The protein below binds the small molecule below.
Small molecule (SMILES): CC(C)n1ncc2cnc(Nc3cc([C@@H]4CCNC4)nc(N4CCC(F)(F)C4)n3)cc21

Binding-site contacts:
Ligand atom N20 contacts residue LEU24 of chain 1.B at 3.6 Å.
Ligand atom N8 contacts residue CYS95 of chain 1.B at 3.0 Å (h-bond).
Ligand atom C10 contacts residue GLU93 of chain 1.B at 3.9 Å.
Ligand atom N19 contacts residue LEU24 of chain 1.B at 3.6 Å.
Ligand atom C9 contacts residue GLU93 of chain 1.B at 3.1 Å.
Ligand atom C18 contacts residue LEU24 of chain 1.B at 3.8 Å (hydrophobic).
Ligand atom C14 contacts residue LEU24 of chain 1.B at 3.9 Å (hydrophobic).
Ligand atom C31 contacts residue ALA97 of chain 1.B at 3.8 Å (hydrophobic).
Ligand atom N13 contacts residue CYS95 of chain 1.B at 2.9 Å (h-bond).
Ligand atom C15 contacts residue CYS95 of chain 1.B at 3.4 Å (hydrophobic).
Ligand atom C9 contacts residue ALA45 of chain 1.B at 3.7 Å (hydrophobic).
Ligand atom C11 contacts residue VAL76 of chain 1.B at 3.9 Å (hydrophobic).
Ligand atom C9 contacts residue LEU145 of chain 1.B at 3.6 Å (hydrophobic).
Ligand atom N13 contacts residue PHE94 of chain 1.B at 3.7 Å.
Ligand atom C5 contacts residue LEU145 of chain 1.B at 3.6 Å (hydrophobic).
Ligand atom C31 contacts residue ASP102 of chain 1.B at 3.6 Å.
Ligand atom C9 contacts residue CYS95 of chain 1.B at 3.5 Å (hydrophobic).
Ligand atom C27 contacts residue GLY98 of chain 1.B at 4.0 Å.
Ligand atom F26 contacts residue VAL32 of chain 1.B at 3.5 Å.
Ligand atom N8 contacts residue PHE94 of chain 1.B at 3.9 Å.
Ligand atom F25 contacts residue TYR29 of chain 1.B at 3.6 Å.
Ligand atom N12 contacts residue MET92 of chain 1.B at 3.6 Å.
Ligand atom C11 contacts residue LEU145 of chain 1.B at 4.0 Å (hydrophobic).
Ligand atom C27 contacts residue GLY96 of chain 1.B at 3.7 Å.
Ligand atom F26 contacts residue GLY25 of chain 1.B at 3.2 Å.
Ligand atom C9 contacts residue PHE94 of chain 1.B at 4.0 Å (hydrophobic).
Ligand atom N8 contacts residue LEU145 of chain 1.B at 3.9 Å.
Ligand atom C7 contacts residue CYS95 of chain 1.B at 3.7 Å (hydrophobic).
Ligand atom C11 contacts residue MET92 of chain 1.B at 3.7 Å (hydrophobic).
Ligand atom F26 contacts residue LEU24 of chain 1.B at 3.4 Å.
Ligand atom C31 contacts residue GLY98 of chain 1.B at 3.9 Å.
Ligand atom C21 contacts residue LEU24 of chain 1.B at 3.8 Å (hydrophobic).
Ligand atom C14 contacts residue CYS95 of chain 1.B at 3.6 Å (hydrophobic).
Ligand atom C6 contacts residue LEU145 of chain 1.B at 3.9 Å (hydrophobic).
Ligand atom C16 contacts residue GLY98 of chain 1.B at 3.8 Å.
Ligand atom C15 contacts residue GLY98 of chain 1.B at 3.5 Å.
Ligand atom C10 contacts residue LEU145 of chain 1.B at 3.5 Å (hydrophobic).
Ligand atom N8 contacts residue GLU93 of chain 1.B at 3.9 Å.
Ligand atom C10 contacts residue ALA45 of chain 1.B at 3.8 Å (hydrophobic).
Ligand atom F25 contacts residue VAL32 of chain 1.B at 3.8 Å.

Sequence of chain 1.B:
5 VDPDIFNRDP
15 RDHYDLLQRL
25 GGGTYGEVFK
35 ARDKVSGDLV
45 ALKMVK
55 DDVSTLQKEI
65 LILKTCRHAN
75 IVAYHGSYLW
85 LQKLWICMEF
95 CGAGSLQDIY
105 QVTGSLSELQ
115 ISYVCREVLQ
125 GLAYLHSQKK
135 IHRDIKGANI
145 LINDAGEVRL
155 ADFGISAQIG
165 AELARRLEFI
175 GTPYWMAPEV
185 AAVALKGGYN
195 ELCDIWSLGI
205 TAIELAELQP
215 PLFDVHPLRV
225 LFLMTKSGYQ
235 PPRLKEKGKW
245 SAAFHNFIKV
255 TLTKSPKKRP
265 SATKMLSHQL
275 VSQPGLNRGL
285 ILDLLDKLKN